Sequence of chain 1.B:
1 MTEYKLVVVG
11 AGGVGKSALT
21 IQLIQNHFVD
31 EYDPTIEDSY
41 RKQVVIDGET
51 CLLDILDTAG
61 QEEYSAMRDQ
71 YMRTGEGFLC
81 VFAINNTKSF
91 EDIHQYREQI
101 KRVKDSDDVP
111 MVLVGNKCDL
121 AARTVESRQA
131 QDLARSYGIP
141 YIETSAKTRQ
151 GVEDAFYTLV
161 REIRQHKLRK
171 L

A protein and the small-molecule ligand that binds it are described below.
Small molecule (SMILES): Nc1nc2c(ncn2[C@@H]2O[C@H](CO[P](=O)(O)O[P](=O)(O)CP(=O)(O)O)[C@@H](O)[C@H]2O)c(=O)[nH]1

Binding-site contacts:
Ligand atom O3A contacts residue GLY15 of chain 1.B at 3.1 Å (h-bond).
Ligand atom C6 contacts residue LYS147 of chain 1.B at 3.4 Å.
Ligand atom O2A contacts residue ALA18 of chain 1.B at 2.6 Å (h-bond).
Ligand atom O6 contacts residue LYS117 of chain 1.B at 3.4 Å.
Ligand atom O2A contacts residue GLY15 of chain 1.B at 3.3 Å.
Ligand atom O1B contacts residue LYS16 of chain 1.B at 3.5 Å (salt-bridge).
Ligand atom PG contacts residue MG1 of chain 1.G at 3.4 Å.
Ligand atom O2G contacts residue THR35 of chain 1.B at 2.9 Å (h-bond).
Ligand atom O2' contacts residue PHE28 of chain 1.B at 3.1 Å.
Ligand atom O2' contacts residue ASP30 of chain 1.B at 3.3 Å (salt-bridge).
Ligand atom O6 contacts residue ASP119 of chain 1.B at 3.1 Å (salt-bridge).
Ligand atom N2 contacts residue ASP119 of chain 1.B at 2.7 Å (salt-bridge).
Ligand atom O6 contacts residue SER145 of chain 1.B at 3.4 Å.
Ligand atom O2B contacts residue GLY15 of chain 1.B at 3.3 Å (h-bond).
Ligand atom C2' contacts residue VAL29 of chain 1.B at 3.3 Å (hydrophobic).
Ligand atom C6 contacts residue ASP119 of chain 1.B at 3.4 Å.
Ligand atom O4' contacts residue LYS117 of chain 1.B at 3.3 Å.
Ligand atom N1 contacts residue LYS147 of chain 1.B at 3.2 Å.
Ligand atom O6 contacts residue LYS147 of chain 1.B at 3.0 Å (salt-bridge).
Ligand atom N2 contacts residue LYS147 of chain 1.B at 3.4 Å.
Ligand atom O1B contacts residue MG1 of chain 1.G at 2.1 Å.
Ligand atom C6 contacts residue LYS117 of chain 1.B at 3.5 Å.
Ligand atom C5' contacts residue GLY13 of chain 1.B at 3.2 Å.
Ligand atom C2 contacts residue ASP119 of chain 1.B at 3.4 Å.
Ligand atom N1 contacts residue ASP119 of chain 1.B at 2.8 Å (salt-bridge).
Ligand atom O1B contacts residue SER17 of chain 1.B at 2.9 Å (h-bond).
Ligand atom O2G contacts residue MG1 of chain 1.G at 2.1 Å.
Ligand atom O2A contacts residue SER17 of chain 1.B at 3.2 Å (h-bond).
Ligand atom O2' contacts residue VAL29 of chain 1.B at 2.5 Å (h-bond).
Ligand atom O2B contacts residue VAL14 of chain 1.B at 3.4 Å (h-bond).
Ligand atom O2B contacts residue GLY13 of chain 1.B at 3.3 Å (h-bond).
Ligand atom O3G contacts residue LYS16 of chain 1.B at 2.9 Å (salt-bridge).
Ligand atom O3G contacts residue GLY60 of chain 1.B at 2.9 Å (h-bond).
Ligand atom O6 contacts residue ALA146 of chain 1.B at 2.7 Å (h-bond).
Ligand atom N7 contacts residue ASN116 of chain 1.B at 3.1 Å (h-bond).
Ligand atom PB contacts residue MG1 of chain 1.G at 3.3 Å.
Ligand atom O3' contacts residue ASP30 of chain 1.B at 2.8 Å (salt-bridge).
Ligand atom O3G contacts residue GLY12 of chain 1.B at 3.4 Å.
Ligand atom C3B contacts residue GLY13 of chain 1.B at 3.1 Å.
Ligand atom O2B contacts residue LYS16 of chain 1.B at 3.0 Å (salt-bridge).